Binding-site contacts:
Ligand atom NAH contacts residue LEU175 of chain 1.A at 3.7 Å.
Ligand atom CAD contacts residue GLU172 of chain 1.A at 3.3 Å.
Ligand atom NAG contacts residue ASP139 of chain 1.A at 2.6 Å (salt-bridge).
Ligand atom OAK contacts residue TYR103 of chain 1.A at 3.6 Å.
Ligand atom OAI contacts residue ASP61 of chain 1.A at 2.8 Å (salt-bridge).
Ligand atom CAE contacts residue ASP200 of chain 1.A at 3.2 Å.
Ligand atom CAB contacts residue ASP139 of chain 1.A at 3.6 Å.
Ligand atom CAF contacts residue TRP16 of chain 1.A at 3.7 Å (hydrophobic).
Ligand atom CAC contacts residue LYS137 of chain 1.A at 3.9 Å.
Ligand atom OAK contacts residue ASP139 of chain 1.A at 4.0 Å.
Ligand atom OAJ contacts residue ASP200 of chain 1.A at 3.3 Å (salt-bridge).
Ligand atom CAB contacts residue ASP61 of chain 1.A at 3.3 Å.
Ligand atom OAK contacts residue ASP62 of chain 1.A at 2.9 Å (salt-bridge).
Ligand atom CAA contacts residue TRP16 of chain 1.A at 3.6 Å (hydrophobic).
Ligand atom CAE contacts residue GLU172 of chain 1.A at 3.8 Å.
Ligand atom NAH contacts residue TYR176 of chain 1.A at 3.8 Å.
Ligand atom NAH contacts residue ASP200 of chain 1.A at 2.9 Å (salt-bridge).
Ligand atom CAC contacts residue ASP200 of chain 1.A at 3.5 Å.
Ligand atom CAD contacts residue ASP200 of chain 1.A at 4.0 Å.
Ligand atom OAK contacts residue CYS111 of chain 1.A at 3.2 Å.
Ligand atom OAJ contacts residue LYS137 of chain 1.A at 3.0 Å (salt-bridge).
Ligand atom OAI contacts residue ASP139 of chain 1.A at 3.6 Å.
Ligand atom OAI contacts residue LYS137 of chain 1.A at 2.7 Å (salt-bridge).
Ligand atom CAC contacts residue GLU172 of chain 1.A at 3.8 Å.
Ligand atom OAJ contacts residue ARG196 of chain 1.A at 3.1 Å (salt-bridge).
Ligand atom NAH contacts residue GLU172 of chain 1.A at 2.7 Å (salt-bridge).
Ligand atom CAB contacts residue TRP16 of chain 1.A at 3.8 Å (hydrophobic).
Ligand atom CAB contacts residue TYR103 of chain 1.A at 3.7 Å (hydrophobic).
Ligand atom CAA contacts residue LYS137 of chain 1.A at 3.6 Å.
Ligand atom NAG contacts residue CYS111 of chain 1.A at 3.5 Å (h-bond).
Ligand atom OAK contacts residue TRP16 of chain 1.A at 3.8 Å.
Ligand atom CAD contacts residue ASP139 of chain 1.A at 3.1 Å.
Ligand atom CAA contacts residue ASP61 of chain 1.A at 3.5 Å.
Ligand atom CAE contacts residue ASP139 of chain 1.A at 4.0 Å.
Ligand atom OAI contacts residue TYR103 of chain 1.A at 3.7 Å.
Ligand atom CAB contacts residue ASP62 of chain 1.A at 3.5 Å.
Ligand atom OAI contacts residue GLU172 of chain 1.A at 3.7 Å.
Ligand atom CAE contacts residue TYR176 of chain 1.A at 3.7 Å (hydrophobic).
Ligand atom OAJ contacts residue GLU172 of chain 1.A at 3.2 Å (salt-bridge).
Ligand atom CAF contacts residue ASP139 of chain 1.A at 3.6 Å.

The small molecule below binds the protein below.
Small molecule (SMILES): NC[C@H]1N[C@H](CO)[C@H](O)[C@@H]1O

Sequence of chain 1.A:
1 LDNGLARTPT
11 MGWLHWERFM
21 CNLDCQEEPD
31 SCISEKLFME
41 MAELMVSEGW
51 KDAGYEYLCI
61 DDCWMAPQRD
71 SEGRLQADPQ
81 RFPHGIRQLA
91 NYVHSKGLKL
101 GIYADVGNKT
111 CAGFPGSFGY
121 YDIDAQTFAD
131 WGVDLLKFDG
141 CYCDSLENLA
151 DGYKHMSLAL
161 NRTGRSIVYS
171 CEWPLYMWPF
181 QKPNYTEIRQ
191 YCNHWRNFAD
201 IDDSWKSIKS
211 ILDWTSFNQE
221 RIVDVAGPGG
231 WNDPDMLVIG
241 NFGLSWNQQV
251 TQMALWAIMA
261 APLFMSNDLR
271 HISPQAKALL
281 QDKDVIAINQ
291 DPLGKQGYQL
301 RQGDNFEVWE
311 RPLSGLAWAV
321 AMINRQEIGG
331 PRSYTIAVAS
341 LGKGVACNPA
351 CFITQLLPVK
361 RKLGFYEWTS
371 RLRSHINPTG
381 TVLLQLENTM